This small molecule binds to this protein.
Small molecule (SMILES): COc1ccc(C[C@@H]2NC(=O)/C=C/C[C@@H]([C@H](C)[C@H]3O[C@@H]3c3ccccc3)OC(=O)[C@H](CC(C)C)OC(=O)[C@H](C)CNC2=O)cc1Cl

Sequence of chain 1.I:
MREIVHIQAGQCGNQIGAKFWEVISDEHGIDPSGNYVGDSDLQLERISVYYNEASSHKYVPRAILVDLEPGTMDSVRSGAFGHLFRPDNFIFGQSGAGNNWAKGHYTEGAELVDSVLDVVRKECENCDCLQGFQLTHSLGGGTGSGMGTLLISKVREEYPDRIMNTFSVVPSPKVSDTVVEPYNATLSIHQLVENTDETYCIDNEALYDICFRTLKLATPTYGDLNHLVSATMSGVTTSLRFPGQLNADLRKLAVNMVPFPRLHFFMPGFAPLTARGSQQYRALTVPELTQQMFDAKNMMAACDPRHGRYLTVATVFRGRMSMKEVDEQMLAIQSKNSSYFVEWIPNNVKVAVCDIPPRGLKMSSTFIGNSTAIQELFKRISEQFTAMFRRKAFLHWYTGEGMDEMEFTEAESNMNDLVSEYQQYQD

Binding-site contacts:
Ligand atom C3 contacts residue ASN258 of chain 1.J at 3.8 Å.
Ligand atom C49 contacts residue THR257 of chain 1.J at 3.6 Å.
Ligand atom O1 contacts residue THR178 of chain 1.I at 3.5 Å (h-bond).
Ligand atom O7 contacts residue TRP397 of chain 1.I at 3.3 Å.
Ligand atom O2 contacts residue VAL179 of chain 1.I at 2.9 Å (h-bond).
Ligand atom C22 contacts residue ASN100 of chain 1.I at 3.7 Å.
Ligand atom C19 contacts residue TRP397 of chain 1.I at 3.6 Å (hydrophobic).
Ligand atom C20 contacts residue ASN100 of chain 1.I at 3.7 Å.
Ligand atom C18 contacts residue TRP397 of chain 1.I at 3.7 Å (hydrophobic).
Ligand atom C19 contacts residue PHE394 of chain 1.I at 3.5 Å (hydrophobic).
Ligand atom C33 contacts residue ASN258 of chain 1.J at 3.3 Å.
Ligand atom C9 contacts residue VAL180 of chain 1.I at 3.8 Å (hydrophobic).
Ligand atom C19 contacts residue VAL180 of chain 1.I at 3.6 Å (hydrophobic).
Ligand atom CL1 contacts residue CYS347 of chain 1.J at 3.3 Å.
Ligand atom C32 contacts residue PHE394 of chain 1.I at 3.6 Å (hydrophobic).
Ligand atom N1 contacts residue ASN258 of chain 1.J at 3.6 Å (h-bond).
Ligand atom C23 contacts residue TRP397 of chain 1.I at 3.5 Å (hydrophobic).
Ligand atom O5 contacts residue THR257 of chain 1.J at 3.4 Å.
Ligand atom O8 contacts residue PHE394 of chain 1.I at 3.8 Å.
Ligand atom C49 contacts residue ASN258 of chain 1.J at 3.3 Å.
Ligand atom O8 contacts residue PRO261 of chain 1.J at 3.8 Å.
Ligand atom O2 contacts residue THR178 of chain 1.I at 3.3 Å.
Ligand atom C20 contacts residue ASN99 of chain 1.I at 3.2 Å.
Ligand atom O6 contacts residue THR178 of chain 1.I at 2.9 Å (h-bond).
Ligand atom C21 contacts residue ASN100 of chain 1.I at 3.7 Å.
Ligand atom C33 contacts residue THR257 of chain 1.J at 3.5 Å.
Ligand atom C16 contacts residue THR257 of chain 1.J at 3.6 Å.
Ligand atom C34 contacts residue ASN258 of chain 1.J at 3.3 Å.
Ligand atom O4 contacts residue ASN99 of chain 1.I at 3.2 Å (h-bond).
Ligand atom C35 contacts residue MET313 of chain 1.J at 3.4 Å (hydrophobic).
Ligand atom C7 contacts residue PHE394 of chain 1.I at 3.4 Å (hydrophobic).
Ligand atom C27 contacts residue ASN100 of chain 1.I at 3.7 Å.
Ligand atom O7 contacts residue ASN100 of chain 1.I at 3.5 Å.
Ligand atom C23 contacts residue ASN100 of chain 1.I at 3.6 Å.
Ligand atom C34 contacts residue THR257 of chain 1.J at 3.5 Å.
Ligand atom C8 contacts residue VAL180 of chain 1.I at 3.6 Å (hydrophobic).
Ligand atom C9 contacts residue PHE394 of chain 1.I at 3.3 Å (hydrophobic).
Ligand atom O2 contacts residue VAL180 of chain 1.I at 3.8 Å.
Ligand atom C2 contacts residue ASN258 of chain 1.J at 3.5 Å.
Ligand atom C33 contacts residue PHE394 of chain 1.I at 3.7 Å (hydrophobic).

Sequence of chain 1.J:
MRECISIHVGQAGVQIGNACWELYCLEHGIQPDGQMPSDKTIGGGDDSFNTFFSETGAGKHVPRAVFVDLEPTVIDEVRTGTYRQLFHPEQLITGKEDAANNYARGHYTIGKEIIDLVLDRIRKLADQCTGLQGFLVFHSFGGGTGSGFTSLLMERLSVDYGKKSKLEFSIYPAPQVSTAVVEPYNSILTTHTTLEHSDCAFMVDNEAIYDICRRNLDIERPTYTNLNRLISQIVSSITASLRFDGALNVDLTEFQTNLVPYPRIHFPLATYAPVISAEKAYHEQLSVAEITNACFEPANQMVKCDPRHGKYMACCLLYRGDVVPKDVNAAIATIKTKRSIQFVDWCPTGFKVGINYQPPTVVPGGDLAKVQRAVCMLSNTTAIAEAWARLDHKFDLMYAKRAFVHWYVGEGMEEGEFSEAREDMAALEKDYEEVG